This small molecule binds to this protein.
Small molecule (SMILES): O=c1c(O)c(-c2cc(O)c(O)c(O)c2)oc2cc(O)cc(O)c12

Sequence of chain 1.A:
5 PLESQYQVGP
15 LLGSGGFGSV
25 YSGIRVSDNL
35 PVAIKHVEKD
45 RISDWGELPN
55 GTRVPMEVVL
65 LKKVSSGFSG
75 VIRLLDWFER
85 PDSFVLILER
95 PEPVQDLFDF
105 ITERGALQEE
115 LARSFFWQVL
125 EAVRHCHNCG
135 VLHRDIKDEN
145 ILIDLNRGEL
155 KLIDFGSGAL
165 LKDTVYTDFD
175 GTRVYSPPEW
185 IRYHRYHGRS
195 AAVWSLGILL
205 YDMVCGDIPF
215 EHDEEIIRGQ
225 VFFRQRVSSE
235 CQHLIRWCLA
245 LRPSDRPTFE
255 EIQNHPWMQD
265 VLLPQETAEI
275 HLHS

Binding-site contacts:
Ligand atom C5 contacts residue IMD1 of chain 1.C at 3.7 Å.
Ligand atom O29 contacts residue VAL24 of chain 1.A at 3.9 Å.
Ligand atom C10 contacts residue LEU146 of chain 1.A at 3.5 Å (hydrophobic).
Ligand atom O25 contacts residue ARG94 of chain 1.A at 3.5 Å.
Ligand atom C9 contacts residue GLU93 of chain 1.A at 3.8 Å.
Ligand atom C9 contacts residue ALA37 of chain 1.A at 3.6 Å (hydrophobic).
Ligand atom C6 contacts residue IMD1 of chain 1.C at 3.9 Å.
Ligand atom C16 contacts residue PRO95 of chain 1.A at 3.7 Å (hydrophobic).
Ligand atom C6 contacts residue ASP158 of chain 1.A at 3.2 Å.
Ligand atom O13 contacts residue LEU92 of chain 1.A at 3.8 Å.
Ligand atom C6 contacts residue ILE157 of chain 1.A at 3.8 Å (hydrophobic).
Ligand atom C10 contacts residue GLU93 of chain 1.A at 3.9 Å.
Ligand atom C2 contacts residue ILE157 of chain 1.A at 3.8 Å (hydrophobic).
Ligand atom C6 contacts residue VAL24 of chain 1.A at 3.9 Å (hydrophobic).
Ligand atom O27 contacts residue PRO95 of chain 1.A at 3.8 Å.
Ligand atom O25 contacts residue PRO95 of chain 1.A at 2.8 Å (h-bond).
Ligand atom O23 contacts residue LEU16 of chain 1.A at 3.6 Å.
Ligand atom O13 contacts residue ILE76 of chain 1.A at 3.4 Å.
Ligand atom O30 contacts residue ILE76 of chain 1.A at 3.5 Å.
Ligand atom O27 contacts residue GLU93 of chain 1.A at 3.0 Å (salt-bridge).
Ligand atom O27 contacts residue ARG94 of chain 1.A at 3.5 Å.
Ligand atom O25 contacts residue VAL98 of chain 1.A at 3.9 Å.
Ligand atom C10 contacts residue ALA37 of chain 1.A at 3.6 Å (hydrophobic).
Ligand atom C5 contacts residue ILE157 of chain 1.A at 3.9 Å (hydrophobic).
Ligand atom O29 contacts residue PHE21 of chain 1.A at 3.4 Å.
Ligand atom O30 contacts residue LEU92 of chain 1.A at 3.3 Å.
Ligand atom O27 contacts residue LEU146 of chain 1.A at 3.8 Å.
Ligand atom C9 contacts residue LEU146 of chain 1.A at 3.8 Å (hydrophobic).
Ligand atom O27 contacts residue ALA37 of chain 1.A at 3.8 Å.
Ligand atom O13 contacts residue GLU93 of chain 1.A at 3.0 Å (salt-bridge).
Ligand atom C14 contacts residue LEU16 of chain 1.A at 3.9 Å (hydrophobic).
Ligand atom C19 contacts residue LEU16 of chain 1.A at 3.7 Å (hydrophobic).
Ligand atom C18 contacts residue LEU16 of chain 1.A at 3.8 Å (hydrophobic).
Ligand atom O30 contacts residue ILE157 of chain 1.A at 3.8 Å.
Ligand atom O29 contacts residue ASP158 of chain 1.A at 2.5 Å (salt-bridge).
Ligand atom C1 contacts residue ASP158 of chain 1.A at 3.2 Å.
Ligand atom O29 contacts residue IMD1 of chain 1.C at 3.2 Å (h-bond).
Ligand atom C11 contacts residue LEU146 of chain 1.A at 3.6 Å (hydrophobic).
Ligand atom C15 contacts residue ARG94 of chain 1.A at 3.8 Å.
Ligand atom O13 contacts residue ALA37 of chain 1.A at 3.8 Å.